Sequence of chain 1.A:
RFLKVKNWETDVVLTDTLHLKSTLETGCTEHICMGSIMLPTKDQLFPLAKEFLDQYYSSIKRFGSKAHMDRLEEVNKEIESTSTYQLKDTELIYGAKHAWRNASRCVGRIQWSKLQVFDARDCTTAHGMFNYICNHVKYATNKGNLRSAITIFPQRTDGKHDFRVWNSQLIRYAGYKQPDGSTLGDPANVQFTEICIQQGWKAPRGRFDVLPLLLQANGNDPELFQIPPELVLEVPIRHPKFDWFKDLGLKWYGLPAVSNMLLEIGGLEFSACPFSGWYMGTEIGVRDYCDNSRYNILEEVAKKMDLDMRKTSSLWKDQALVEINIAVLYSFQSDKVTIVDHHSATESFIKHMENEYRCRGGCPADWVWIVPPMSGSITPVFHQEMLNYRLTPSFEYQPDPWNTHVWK

Binding-site contacts:
Ligand atom N01 contacts residue GLU296 of chain 1.B at 2.6 Å (salt-bridge).
Ligand atom N21 contacts residue HEM1 of chain 1.H at 2.8 Å (h-bond).
Ligand atom C03 contacts residue PRO269 of chain 1.B at 3.8 Å (hydrophobic).
Ligand atom C11 contacts residue HEM1 of chain 1.H at 3.4 Å.
Ligand atom C16 contacts residue HEM1 of chain 1.H at 3.1 Å.
Ligand atom N22 contacts residue HEM1 of chain 1.H at 2.9 Å (h-bond).
Ligand atom C15 contacts residue HEM1 of chain 1.H at 3.5 Å.
Ligand atom N02 contacts residue TYR292 of chain 1.B at 3.7 Å.
Ligand atom C27 contacts residue MET40 of chain 1.B at 3.7 Å (hydrophobic).
Ligand atom N02 contacts residue TRP291 of chain 1.B at 2.7 Å (h-bond).
Ligand atom N11 contacts residue GLN182 of chain 1.B at 2.9 Å (h-bond).
Ligand atom C12 contacts residue GLN182 of chain 1.B at 3.0 Å.
Ligand atom N18 contacts residue HEM1 of chain 1.H at 2.9 Å (h-bond).
Ligand atom C02 contacts residue GLU296 of chain 1.B at 3.5 Å.
Ligand atom C02 contacts residue HEM1 of chain 1.H at 3.7 Å.
Ligand atom C07 contacts residue GLY290 of chain 1.B at 3.7 Å.
Ligand atom C18 contacts residue H4B1 of chain 1.I at 3.7 Å.
Ligand atom C09 contacts residue VAL271 of chain 1.B at 3.6 Å (hydrophobic).
Ligand atom N02 contacts residue HEM1 of chain 1.H at 3.3 Å.
Ligand atom C06 contacts residue GLU296 of chain 1.B at 3.4 Å.
Ligand atom C27 contacts residue TRP10 of chain 1.A at 3.6 Å (hydrophobic).
Ligand atom N02 contacts residue GLU296 of chain 1.B at 2.7 Å (salt-bridge).
Ligand atom C08 contacts residue HEM1 of chain 1.H at 3.7 Å.
Ligand atom C03 contacts residue HEM1 of chain 1.H at 3.5 Å.
Ligand atom C02 contacts residue PRO269 of chain 1.B at 3.8 Å (hydrophobic).
Ligand atom C07 contacts residue HEM1 of chain 1.H at 3.6 Å.
Ligand atom N01 contacts residue PRO269 of chain 1.B at 3.8 Å.
Ligand atom C22 contacts residue HEM1 of chain 1.H at 3.6 Å.
Ligand atom C07 contacts residue PHE288 of chain 1.B at 3.8 Å (hydrophobic).
Ligand atom N18 contacts residue H4B1 of chain 1.I at 2.9 Å (h-bond).
Ligand atom C05 contacts residue VAL271 of chain 1.B at 3.8 Å (hydrophobic).
Ligand atom C28 contacts residue HEM1 of chain 1.H at 3.5 Å.
Ligand atom C08 contacts residue GLU296 of chain 1.B at 3.3 Å.
Ligand atom C26 contacts residue HEM1 of chain 1.H at 3.6 Å.
Ligand atom C18 contacts residue TRP382 of chain 1.B at 3.4 Å (hydrophobic).
Ligand atom N22 contacts residue ARG118 of chain 1.B at 3.6 Å.
Ligand atom C02 contacts residue TRP291 of chain 1.B at 3.6 Å (hydrophobic).
Ligand atom C23 contacts residue MET40 of chain 1.B at 3.6 Å (hydrophobic).
Ligand atom C18 contacts residue HEM1 of chain 1.H at 3.4 Å.
Ligand atom C23 contacts residue LEU41 of chain 1.B at 3.8 Å (hydrophobic).

Sequence of chain 1.B:
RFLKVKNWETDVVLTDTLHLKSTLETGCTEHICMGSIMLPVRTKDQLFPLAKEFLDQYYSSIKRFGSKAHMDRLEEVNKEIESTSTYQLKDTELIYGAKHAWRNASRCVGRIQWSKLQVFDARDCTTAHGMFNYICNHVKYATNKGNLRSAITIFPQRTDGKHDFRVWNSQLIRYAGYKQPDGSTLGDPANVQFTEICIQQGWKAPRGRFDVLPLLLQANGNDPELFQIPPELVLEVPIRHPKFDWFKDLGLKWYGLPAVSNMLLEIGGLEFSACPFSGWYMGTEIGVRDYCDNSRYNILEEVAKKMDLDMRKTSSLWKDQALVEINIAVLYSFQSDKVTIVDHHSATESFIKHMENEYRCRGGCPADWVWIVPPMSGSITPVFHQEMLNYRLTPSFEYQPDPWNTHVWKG

The protein below binds the small molecule below.
Small molecule (SMILES): Cc1cc(N)nc(CCc2cncc([C@@H](CN)Cc3cc(C)cc(N)n3)c2)c1